Sequence of chain 1.H:
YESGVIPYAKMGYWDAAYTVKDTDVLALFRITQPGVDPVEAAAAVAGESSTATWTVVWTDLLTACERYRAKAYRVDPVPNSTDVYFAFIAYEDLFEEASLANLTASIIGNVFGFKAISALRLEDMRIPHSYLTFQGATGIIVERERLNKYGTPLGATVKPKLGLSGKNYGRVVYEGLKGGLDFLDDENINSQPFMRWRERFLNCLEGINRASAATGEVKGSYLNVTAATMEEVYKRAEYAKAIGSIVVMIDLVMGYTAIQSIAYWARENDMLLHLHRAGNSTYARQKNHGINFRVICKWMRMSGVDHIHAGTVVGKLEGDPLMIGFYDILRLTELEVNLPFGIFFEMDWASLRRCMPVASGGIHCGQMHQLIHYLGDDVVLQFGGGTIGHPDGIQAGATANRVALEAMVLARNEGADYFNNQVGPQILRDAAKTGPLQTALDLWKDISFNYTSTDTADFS

Sequence of chain 2.H:
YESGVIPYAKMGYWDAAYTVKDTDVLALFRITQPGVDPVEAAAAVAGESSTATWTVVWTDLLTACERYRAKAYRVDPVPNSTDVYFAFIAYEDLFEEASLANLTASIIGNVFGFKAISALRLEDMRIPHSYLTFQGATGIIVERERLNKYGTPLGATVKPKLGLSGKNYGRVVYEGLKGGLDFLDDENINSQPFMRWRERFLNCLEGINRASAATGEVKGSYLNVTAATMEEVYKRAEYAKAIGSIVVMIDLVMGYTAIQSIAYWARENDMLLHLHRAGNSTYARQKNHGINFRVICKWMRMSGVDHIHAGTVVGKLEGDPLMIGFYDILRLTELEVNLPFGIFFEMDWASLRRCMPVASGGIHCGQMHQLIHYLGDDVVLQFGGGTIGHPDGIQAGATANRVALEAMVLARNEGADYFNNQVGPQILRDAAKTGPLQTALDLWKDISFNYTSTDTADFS

A protein and the small-molecule ligand that binds it are described below.
Small molecule (SMILES): O=C(O)[C@@](O)(COP(=O)(O)O)[C@H](O)[C@H](O)COP(=O)(O)O

Binding-site contacts:
Ligand atom O2 contacts residue MG1 of chain 2.EA at 2.4 Å.
Ligand atom C2 contacts residue MG1 of chain 2.EA at 3.0 Å.
Ligand atom O4P contacts residue SER382 of chain 2.H at 3.2 Å (h-bond).
Ligand atom O2 contacts residue KCX205 of chain 2.H at 3.2 Å (h-bond).
Ligand atom C contacts residue MG1 of chain 2.EA at 3.0 Å.
Ligand atom P1 contacts residue THR69 of chain 1.H at 3.4 Å.
Ligand atom O2P contacts residue GLY384 of chain 2.H at 3.0 Å (h-bond).
Ligand atom O5P contacts residue ARG298 of chain 2.H at 2.9 Å (salt-bridge).
Ligand atom C contacts residue ASN127 of chain 1.H at 3.3 Å.
Ligand atom O2P contacts residue LYS337 of chain 2.H at 2.8 Å (salt-bridge).
Ligand atom O3 contacts residue HIS297 of chain 2.H at 3.0 Å (h-bond).
Ligand atom O7 contacts residue ASN127 of chain 1.H at 2.8 Å (h-bond).
Ligand atom O3 contacts residue GLU208 of chain 2.H at 2.9 Å (salt-bridge).
Ligand atom O1P contacts residue GLY406 of chain 2.H at 2.9 Å (h-bond).
Ligand atom O6 contacts residue LYS337 of chain 2.H at 2.8 Å (salt-bridge).
Ligand atom O3P contacts residue GLY407 of chain 2.H at 2.6 Å (h-bond).
Ligand atom O7 contacts residue LYS181 of chain 2.H at 2.8 Å (salt-bridge).
Ligand atom C3 contacts residue KCX205 of chain 2.H at 3.1 Å.
Ligand atom O2P contacts residue TRP70 of chain 1.H at 3.3 Å.
Ligand atom O2 contacts residue THR177 of chain 2.H at 2.8 Å (h-bond).
Ligand atom O3 contacts residue MG1 of chain 2.EA at 2.2 Å.
Ligand atom O7 contacts residue GLU208 of chain 2.H at 3.1 Å (salt-bridge).
Ligand atom O2P contacts residue GLY383 of chain 2.H at 3.3 Å.
Ligand atom O3 contacts residue KCX205 of chain 2.H at 2.6 Å (h-bond).
Ligand atom O7 contacts residue ASP207 of chain 2.H at 3.1 Å (salt-bridge).
Ligand atom O3P contacts residue THR69 of chain 1.H at 2.7 Å (h-bond).
Ligand atom O4 contacts residue GLY383 of chain 2.H at 3.2 Å (h-bond).
Ligand atom O2 contacts residue LYS179 of chain 2.H at 3.0 Å (salt-bridge).
Ligand atom O6 contacts residue GLU64 of chain 1.H at 3.3 Å (salt-bridge).
Ligand atom O3P contacts residue GLY406 of chain 2.H at 3.4 Å.
Ligand atom O4P contacts residue HIS330 of chain 2.H at 2.6 Å (h-bond).
Ligand atom O5 contacts residue LEU338 of chain 2.H at 3.3 Å.
Ligand atom C3 contacts residue MG1 of chain 2.EA at 3.1 Å.
Ligand atom O2P contacts residue THR69 of chain 1.H at 3.3 Å (h-bond).
Ligand atom O3P contacts residue LYS179 of chain 2.H at 3.3 Å.
Ligand atom O4 contacts residue SER382 of chain 2.H at 2.8 Å (h-bond).
Ligand atom O1 contacts residue LYS179 of chain 2.H at 3.2 Å (salt-bridge).
Ligand atom O6P contacts residue ARG298 of chain 2.H at 2.8 Å (salt-bridge).
Ligand atom O7 contacts residue LYS179 of chain 2.H at 3.4 Å (salt-bridge).
Ligand atom O7 contacts residue MG1 of chain 2.EA at 2.2 Å.